Sequence of chain 1.A:
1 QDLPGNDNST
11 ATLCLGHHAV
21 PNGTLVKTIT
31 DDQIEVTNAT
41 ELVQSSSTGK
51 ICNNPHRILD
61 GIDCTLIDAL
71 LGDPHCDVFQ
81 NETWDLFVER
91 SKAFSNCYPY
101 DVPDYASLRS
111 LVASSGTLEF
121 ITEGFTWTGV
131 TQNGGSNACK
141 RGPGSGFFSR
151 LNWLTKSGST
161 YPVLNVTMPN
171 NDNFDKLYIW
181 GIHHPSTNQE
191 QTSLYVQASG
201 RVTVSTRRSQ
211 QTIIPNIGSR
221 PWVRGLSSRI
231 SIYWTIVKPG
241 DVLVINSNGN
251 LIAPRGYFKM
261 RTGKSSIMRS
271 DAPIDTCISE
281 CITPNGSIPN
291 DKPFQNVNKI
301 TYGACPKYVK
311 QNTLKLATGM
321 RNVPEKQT

Binding-site contacts:
Ligand atom N2 contacts residue ASN81 of chain 1.A at 2.9 Å (h-bond).
Ligand atom C8 contacts residue ARG150 of chain 1.A at 4.3 Å.
Ligand atom C3 contacts residue ASN81 of chain 1.A at 3.7 Å.
Ligand atom C3 contacts residue PHE120 of chain 1.A at 4.1 Å (hydrophobic).
Ligand atom C8 contacts residue GLN80 of chain 1.A at 3.3 Å.
Ligand atom C5 contacts residue ILE121 of chain 1.A at 3.7 Å (hydrophobic).
Ligand atom O5 contacts residue PHE120 of chain 1.A at 4.0 Å.
Ligand atom C4 contacts residue ASN81 of chain 1.A at 4.2 Å.
Ligand atom C2 contacts residue ASN81 of chain 1.A at 2.4 Å.
Ligand atom O7 contacts residue ASN81 of chain 1.A at 2.7 Å (h-bond).
Ligand atom C5 contacts residue ASN81 of chain 1.A at 3.7 Å.
Ligand atom C7 contacts residue ASN81 of chain 1.A at 3.0 Å.
Ligand atom C8 contacts residue ASN81 of chain 1.A at 4.3 Å.
Ligand atom C2 contacts residue PHE120 of chain 1.A at 4.3 Å (hydrophobic).
Ligand atom C5 contacts residue PHE120 of chain 1.A at 3.8 Å (hydrophobic).
Ligand atom O5 contacts residue ASN81 of chain 1.A at 2.4 Å (h-bond).
Ligand atom C1 contacts residue PHE120 of chain 1.A at 3.6 Å (hydrophobic).
Ligand atom C1 contacts residue ASN81 of chain 1.A at 1.5 Å.
Ligand atom C6 contacts residue ILE121 of chain 1.A at 3.6 Å (hydrophobic).

This protein binds this small molecule.
Small molecule (SMILES): CC(=O)N[C@@H]1[C@@H](O)[C@H](O)[C@@H](CO)O[C@H]1O